Binding-site contacts:
Ligand atom OAA contacts residue LEU500 of chain 1.C at 3.5 Å.
Ligand atom OAQ contacts residue LEU671 of chain 1.C at 3.8 Å.
Ligand atom FAH contacts residue TYR471 of chain 1.C at 3.3 Å.
Ligand atom CAT contacts residue THR501 of chain 1.C at 3.8 Å.
Ligand atom CAZ contacts residue TYR426 of chain 1.C at 3.9 Å (hydrophobic).
Ligand atom OAC contacts residue GLY674 of chain 1.C at 3.3 Å.
Ligand atom CAZ contacts residue TYR753 of chain 1.C at 3.8 Å (hydrophobic).
Ligand atom CAW contacts residue TYR471 of chain 1.C at 3.7 Å (hydrophobic).
Ligand atom NAP contacts residue THR501 of chain 1.C at 3.9 Å.
Ligand atom FAF contacts residue MET729 of chain 1.C at 3.4 Å.
Ligand atom CAV contacts residue PRO499 of chain 1.C at 3.7 Å (hydrophobic).
Ligand atom FAH contacts residue GLU423 of chain 1.C at 3.7 Å.
Ligand atom FAH contacts residue PRO499 of chain 1.C at 3.6 Å.
Ligand atom CAJ contacts residue PRO499 of chain 1.C at 3.8 Å (hydrophobic).
Ligand atom CAJ contacts residue TYR471 of chain 1.C at 3.6 Å (hydrophobic).
Ligand atom OAB contacts residue ARG506 of chain 1.C at 3.0 Å (salt-bridge).
Ligand atom OAC contacts residue SER675 of chain 1.C at 2.6 Å (h-bond).
Ligand atom OAA contacts residue THR501 of chain 1.C at 3.1 Å (h-bond).
Ligand atom FAG contacts residue THR728 of chain 1.C at 3.9 Å.
Ligand atom CAT contacts residue TYR471 of chain 1.C at 3.8 Å (hydrophobic).
Ligand atom CAT contacts residue ARG506 of chain 1.C at 3.9 Å.
Ligand atom FAH contacts residue TYR426 of chain 1.C at 3.3 Å.
Ligand atom OAD contacts residue GLU726 of chain 1.C at 3.7 Å.
Ligand atom OAD contacts residue SER675 of chain 1.C at 3.1 Å (h-bond).
Ligand atom OAE contacts residue SER675 of chain 1.C at 3.6 Å.
Ligand atom OAA contacts residue TYR471 of chain 1.C at 3.9 Å.
Ligand atom FAG contacts residue TYR426 of chain 1.C at 3.6 Å.
Ligand atom CAV contacts residue TYR471 of chain 1.C at 3.6 Å (hydrophobic).
Ligand atom FAG contacts residue GLU726 of chain 1.C at 3.4 Å.
Ligand atom FAG contacts residue TYR753 of chain 1.C at 2.4 Å.
Ligand atom CAU contacts residue TYR471 of chain 1.C at 3.7 Å (hydrophobic).
Ligand atom NAY contacts residue TYR471 of chain 1.C at 3.8 Å.
Ligand atom NAP contacts residue PRO499 of chain 1.C at 2.8 Å (h-bond).
Ligand atom PBA contacts residue SER675 of chain 1.C at 3.7 Å.
Ligand atom CAT contacts residue PRO499 of chain 1.C at 3.6 Å (hydrophobic).
Ligand atom NAP contacts residue TYR471 of chain 1.C at 3.7 Å.
Ligand atom OAA contacts residue ARG506 of chain 1.C at 2.9 Å (salt-bridge).
Ligand atom CAN contacts residue GLU423 of chain 1.C at 3.4 Å.
Ligand atom OAA contacts residue PRO499 of chain 1.C at 3.6 Å (h-bond).
Ligand atom FAF contacts residue GLU423 of chain 1.C at 3.6 Å.

A small-molecule ligand and the protein it binds are described below.
Small molecule (SMILES): O=c1[nH]c2cc(C(F)(F)F)c(N3CCOCC3)cc2n(CP(=O)(O)O)c1=O

Sequence of chain 1.C:
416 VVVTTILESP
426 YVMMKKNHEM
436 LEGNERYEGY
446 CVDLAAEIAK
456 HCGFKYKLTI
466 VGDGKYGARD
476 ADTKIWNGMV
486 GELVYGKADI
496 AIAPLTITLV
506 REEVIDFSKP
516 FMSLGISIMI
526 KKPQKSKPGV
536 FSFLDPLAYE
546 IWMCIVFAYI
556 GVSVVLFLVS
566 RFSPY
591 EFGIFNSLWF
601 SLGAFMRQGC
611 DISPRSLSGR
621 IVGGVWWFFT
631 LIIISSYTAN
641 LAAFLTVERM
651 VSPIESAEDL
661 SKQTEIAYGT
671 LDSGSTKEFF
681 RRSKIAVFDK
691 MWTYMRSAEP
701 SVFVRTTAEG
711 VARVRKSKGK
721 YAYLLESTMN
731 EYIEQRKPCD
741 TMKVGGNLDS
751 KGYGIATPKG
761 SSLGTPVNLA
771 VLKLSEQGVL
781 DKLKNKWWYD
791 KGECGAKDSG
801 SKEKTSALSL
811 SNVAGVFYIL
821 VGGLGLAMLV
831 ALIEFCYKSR